Binding-site contacts:
Ligand atom O contacts residue ARG845 of chain 10.T at 4.2 Å.
Ligand atom C contacts residue ARG649 of chain 10.T at 4.2 Å.
Ligand atom CB contacts residue ARG649 of chain 10.T at 3.8 Å.
Ligand atom C contacts residue ARG649 of chain 10.T at 3.8 Å.
Ligand atom ND1 contacts residue GLU894 of chain 10.T at 3.9 Å.
Ligand atom CG contacts residue ARG46 of chain 10.V at 3.7 Å.
Ligand atom N contacts residue TYR619 of chain 10.T at 3.4 Å.
Ligand atom C contacts residue TYR619 of chain 10.T at 3.4 Å (hydrophobic).
Ligand atom CA contacts residue ASN617 of chain 10.T at 4.2 Å.
Ligand atom N contacts residue ASN617 of chain 10.T at 2.8 Å (h-bond).
Ligand atom CA contacts residue ARG649 of chain 10.T at 3.9 Å.
Ligand atom CD contacts residue ARG46 of chain 10.V at 3.9 Å.
Ligand atom CA contacts residue ARG649 of chain 10.T at 4.0 Å.
Ligand atom CG contacts residue PHE896 of chain 10.T at 3.4 Å (hydrophobic).
Ligand atom N contacts residue ASP618 of chain 10.T at 3.5 Å (salt-bridge).
Ligand atom CE1 contacts residue MET843 of chain 10.T at 4.1 Å (hydrophobic).
Ligand atom CG contacts residue GLU894 of chain 10.T at 3.8 Å.
Ligand atom CB contacts residue CYS621 of chain 10.T at 3.7 Å (hydrophobic).
Ligand atom CD2 contacts residue GLU894 of chain 10.T at 4.2 Å.
Ligand atom CB contacts residue GLU894 of chain 10.T at 4.2 Å.
Ligand atom O contacts residue TYR619 of chain 10.T at 3.9 Å.
Ligand atom N contacts residue CYS621 of chain 10.T at 3.2 Å (h-bond).
Ligand atom N contacts residue TYR619 of chain 10.T at 3.7 Å.
Ligand atom CA contacts residue CYS621 of chain 10.T at 3.1 Å (hydrophobic).
Ligand atom CB contacts residue ARG649 of chain 10.T at 3.6 Å.
Ligand atom CB contacts residue TYR619 of chain 10.T at 4.0 Å (hydrophobic).
Ligand atom CA contacts residue TYR619 of chain 10.T at 3.8 Å (hydrophobic).
Ligand atom CE1 contacts residue GLU894 of chain 10.T at 4.3 Å.
Ligand atom CE1 contacts residue LEU348 of chain 10.T at 4.0 Å (hydrophobic).
Ligand atom CD contacts residue CYS621 of chain 10.T at 4.2 Å (hydrophobic).
Ligand atom CD2 contacts residue ARG845 of chain 10.T at 3.8 Å.
Ligand atom CB contacts residue TYR619 of chain 10.T at 3.1 Å (hydrophobic).
Ligand atom C contacts residue ASN617 of chain 10.T at 4.2 Å.
Ligand atom ND1 contacts residue LEU348 of chain 10.T at 4.2 Å.
Ligand atom CD contacts residue ASN617 of chain 10.T at 2.8 Å.
Ligand atom CA contacts residue TYR619 of chain 10.T at 3.6 Å (hydrophobic).
Ligand atom CB contacts residue PHE896 of chain 10.T at 3.9 Å (hydrophobic).
Ligand atom O contacts residue ARG649 of chain 10.T at 3.2 Å (salt-bridge).
Ligand atom CG contacts residue ASN617 of chain 10.T at 3.6 Å.
Ligand atom N contacts residue ARG649 of chain 10.T at 3.8 Å.

The small molecule below binds the protein below.
Small molecule (SMILES): NC(N)=NCCC[C@H](NC(=O)[C@@H]1CCCN1)C(=O)N[C@H](C=O)Cc1cnc[nH]1

Sequence of chain 10.V:
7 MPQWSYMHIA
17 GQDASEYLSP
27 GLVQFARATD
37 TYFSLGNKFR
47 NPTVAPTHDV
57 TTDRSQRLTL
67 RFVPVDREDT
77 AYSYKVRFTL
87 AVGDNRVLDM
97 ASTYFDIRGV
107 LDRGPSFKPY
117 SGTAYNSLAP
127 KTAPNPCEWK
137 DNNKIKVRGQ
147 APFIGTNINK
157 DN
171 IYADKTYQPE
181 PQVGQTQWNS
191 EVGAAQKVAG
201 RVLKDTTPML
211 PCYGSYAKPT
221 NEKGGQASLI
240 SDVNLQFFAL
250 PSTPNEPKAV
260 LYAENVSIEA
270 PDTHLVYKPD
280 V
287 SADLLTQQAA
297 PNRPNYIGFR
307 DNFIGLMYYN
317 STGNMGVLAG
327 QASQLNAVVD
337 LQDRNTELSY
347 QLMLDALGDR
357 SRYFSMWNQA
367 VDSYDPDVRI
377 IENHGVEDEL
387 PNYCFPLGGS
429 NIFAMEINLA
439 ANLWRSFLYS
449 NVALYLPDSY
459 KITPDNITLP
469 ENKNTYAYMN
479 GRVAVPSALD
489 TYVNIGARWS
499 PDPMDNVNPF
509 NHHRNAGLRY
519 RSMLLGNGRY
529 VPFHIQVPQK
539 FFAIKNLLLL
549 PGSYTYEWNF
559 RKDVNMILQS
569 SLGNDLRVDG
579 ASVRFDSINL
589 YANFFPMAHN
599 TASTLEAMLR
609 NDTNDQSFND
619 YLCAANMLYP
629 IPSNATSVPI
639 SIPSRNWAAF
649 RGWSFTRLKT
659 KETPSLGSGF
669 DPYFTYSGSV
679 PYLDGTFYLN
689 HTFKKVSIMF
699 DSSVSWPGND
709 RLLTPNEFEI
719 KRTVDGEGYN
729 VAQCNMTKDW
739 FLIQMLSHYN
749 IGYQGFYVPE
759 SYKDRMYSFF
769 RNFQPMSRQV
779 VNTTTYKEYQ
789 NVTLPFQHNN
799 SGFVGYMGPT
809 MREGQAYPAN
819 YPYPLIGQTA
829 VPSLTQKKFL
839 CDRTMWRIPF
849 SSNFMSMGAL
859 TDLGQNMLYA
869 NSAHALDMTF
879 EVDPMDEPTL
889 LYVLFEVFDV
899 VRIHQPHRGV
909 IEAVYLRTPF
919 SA

Sequence of chain 10.T:
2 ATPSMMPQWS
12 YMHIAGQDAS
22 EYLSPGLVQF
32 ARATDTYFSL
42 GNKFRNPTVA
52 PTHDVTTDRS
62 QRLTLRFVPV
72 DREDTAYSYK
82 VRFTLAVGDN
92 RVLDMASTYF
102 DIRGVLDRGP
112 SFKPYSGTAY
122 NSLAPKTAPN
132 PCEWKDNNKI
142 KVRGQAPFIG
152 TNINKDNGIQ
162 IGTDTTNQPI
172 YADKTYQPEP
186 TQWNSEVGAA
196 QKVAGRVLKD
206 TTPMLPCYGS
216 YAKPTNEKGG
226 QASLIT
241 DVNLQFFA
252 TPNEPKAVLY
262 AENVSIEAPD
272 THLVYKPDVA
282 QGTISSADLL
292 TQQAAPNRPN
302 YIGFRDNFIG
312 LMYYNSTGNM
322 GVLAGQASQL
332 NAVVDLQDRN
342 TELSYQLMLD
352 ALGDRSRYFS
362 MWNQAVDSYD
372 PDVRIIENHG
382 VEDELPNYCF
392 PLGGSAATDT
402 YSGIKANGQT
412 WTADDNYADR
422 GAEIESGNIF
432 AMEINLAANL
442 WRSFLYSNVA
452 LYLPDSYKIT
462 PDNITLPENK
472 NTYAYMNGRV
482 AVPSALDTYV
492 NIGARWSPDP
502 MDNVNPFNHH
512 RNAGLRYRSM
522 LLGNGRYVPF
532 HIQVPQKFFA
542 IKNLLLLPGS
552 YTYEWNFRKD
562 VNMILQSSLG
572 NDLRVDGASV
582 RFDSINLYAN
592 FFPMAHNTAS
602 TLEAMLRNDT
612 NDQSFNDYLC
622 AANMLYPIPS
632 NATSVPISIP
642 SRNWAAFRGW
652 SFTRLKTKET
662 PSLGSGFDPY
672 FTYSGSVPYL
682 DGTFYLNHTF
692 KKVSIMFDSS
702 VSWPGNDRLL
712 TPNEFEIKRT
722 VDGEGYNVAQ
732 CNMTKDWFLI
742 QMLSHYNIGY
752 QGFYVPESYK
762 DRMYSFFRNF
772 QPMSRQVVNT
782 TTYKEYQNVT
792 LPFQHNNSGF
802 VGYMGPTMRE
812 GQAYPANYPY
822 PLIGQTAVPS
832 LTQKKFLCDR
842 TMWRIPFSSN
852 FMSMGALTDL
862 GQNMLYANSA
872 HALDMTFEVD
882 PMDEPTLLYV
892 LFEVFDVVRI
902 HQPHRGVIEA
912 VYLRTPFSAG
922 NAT